Sequence of chain 58.D:
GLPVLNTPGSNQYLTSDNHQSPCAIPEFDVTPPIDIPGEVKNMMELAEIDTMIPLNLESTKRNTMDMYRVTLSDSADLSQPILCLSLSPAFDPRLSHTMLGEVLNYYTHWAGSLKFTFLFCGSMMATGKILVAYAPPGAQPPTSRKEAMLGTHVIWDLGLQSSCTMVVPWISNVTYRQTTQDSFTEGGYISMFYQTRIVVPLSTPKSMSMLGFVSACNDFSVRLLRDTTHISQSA

Sequence of chain 59.D:
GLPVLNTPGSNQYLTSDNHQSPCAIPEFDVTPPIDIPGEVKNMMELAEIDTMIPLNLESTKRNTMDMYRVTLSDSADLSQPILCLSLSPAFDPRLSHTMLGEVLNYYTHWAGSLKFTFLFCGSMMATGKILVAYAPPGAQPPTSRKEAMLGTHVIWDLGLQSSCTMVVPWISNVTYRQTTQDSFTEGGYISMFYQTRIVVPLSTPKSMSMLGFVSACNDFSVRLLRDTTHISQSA

Binding-site contacts:
Ligand atom N4 contacts residue LEU239 of chain 58.B at 3.6 Å.
Ligand atom C3 contacts residue TYR157 of chain 58.B at 3.4 Å (hydrophobic).
Ligand atom C1 contacts residue ILE155 of chain 58.B at 3.8 Å (hydrophobic).
Ligand atom C13 contacts residue PHE236 of chain 58.B at 3.8 Å (hydrophobic).
Ligand atom C4 contacts residue ALA24 of chain 58.D at 3.9 Å (hydrophobic).
Ligand atom O23 contacts residue PHE236 of chain 58.B at 3.3 Å.
Ligand atom C19 contacts residue TYR110 of chain 58.B at 3.8 Å (hydrophobic).
Ligand atom O24 contacts residue PHE236 of chain 58.B at 3.9 Å.
Ligand atom C10 contacts residue PHE132 of chain 58.B at 3.7 Å (hydrophobic).
Ligand atom N4 contacts residue ILE192 of chain 58.B at 3.6 Å.
Ligand atom C3 contacts residue PRO179 of chain 58.B at 3.6 Å (hydrophobic).
Ligand atom C13 contacts residue ILE108 of chain 58.B at 3.6 Å (hydrophobic).
Ligand atom C16 contacts residue MET130 of chain 58.B at 3.8 Å (hydrophobic).
Ligand atom C7 contacts residue VAL194 of chain 58.B at 3.6 Å (hydrophobic).
Ligand atom O24 contacts residue THR109 of chain 58.B at 3.6 Å.
Ligand atom C21 contacts residue TYR203 of chain 58.B at 3.7 Å (hydrophobic).
Ligand atom C22 contacts residue TYR110 of chain 58.B at 3.3 Å (hydrophobic).
Ligand atom C8 contacts residue TYR157 of chain 58.B at 3.4 Å (hydrophobic).
Ligand atom C10 contacts residue ILE108 of chain 58.B at 3.5 Å (hydrophobic).
Ligand atom N6 contacts residue VAL194 of chain 58.B at 3.6 Å.
Ligand atom C18 contacts residue TYR110 of chain 58.B at 3.8 Å (hydrophobic).
Ligand atom C19 contacts residue PHE236 of chain 58.B at 3.6 Å (hydrophobic).
Ligand atom C7 contacts residue ILE25 of chain 58.D at 3.8 Å (hydrophobic).
Ligand atom C3 contacts residue ALA24 of chain 58.D at 3.6 Å (hydrophobic).
Ligand atom N3 contacts residue ILE192 of chain 58.B at 3.7 Å.
Ligand atom N3 contacts residue LEU239 of chain 58.B at 3.8 Å.
Ligand atom C7 contacts residue TYR157 of chain 58.B at 3.5 Å (hydrophobic).
Ligand atom C22 contacts residue PHE236 of chain 58.B at 3.3 Å (hydrophobic).
Ligand atom C11 contacts residue PHE132 of chain 58.B at 3.5 Å (hydrophobic).
Ligand atom C25 contacts residue THR109 of chain 58.B at 3.2 Å.
Ligand atom C1 contacts residue ILE181 of chain 58.B at 3.5 Å (hydrophobic).
Ligand atom C12 contacts residue PHE236 of chain 58.B at 3.7 Å (hydrophobic).
Ligand atom C4 contacts residue TYR157 of chain 58.B at 3.5 Å (hydrophobic).
Ligand atom O15 contacts residue MET130 of chain 58.B at 3.8 Å.
Ligand atom C9 contacts residue VAL194 of chain 58.B at 3.8 Å (hydrophobic).
Ligand atom O23 contacts residue TYR110 of chain 58.B at 3.5 Å.
Ligand atom C8 contacts residue VAL194 of chain 58.B at 3.8 Å (hydrophobic).
Ligand atom C17 contacts residue MET130 of chain 58.B at 3.7 Å (hydrophobic).
Ligand atom O24 contacts residue TYR110 of chain 58.B at 3.3 Å.
Ligand atom C20 contacts residue PHE236 of chain 58.B at 3.4 Å (hydrophobic).

Sequence of chain 58.B:
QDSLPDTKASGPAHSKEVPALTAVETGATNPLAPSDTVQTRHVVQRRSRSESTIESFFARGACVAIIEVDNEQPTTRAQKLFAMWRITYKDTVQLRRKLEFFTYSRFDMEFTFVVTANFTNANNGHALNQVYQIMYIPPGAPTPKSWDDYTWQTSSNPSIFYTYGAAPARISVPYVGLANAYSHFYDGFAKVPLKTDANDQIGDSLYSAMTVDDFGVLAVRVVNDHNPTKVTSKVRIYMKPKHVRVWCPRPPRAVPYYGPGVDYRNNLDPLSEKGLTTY

The protein below binds the small molecule below.
Small molecule (SMILES): CCOC(=O)c1ccc(OCCCC2CCN(c3ccc(C)nn3)CC2)cc1